Binding-site contacts:
Ligand atom O7 contacts residue GLU305 of chain 14.A at 2.4 Å (salt-bridge).
Ligand atom C5 contacts residue SER284 of chain 29.B at 4.5 Å.
Ligand atom C7 contacts residue GLU305 of chain 14.A at 3.6 Å.
Ligand atom N2 contacts residue GLU305 of chain 14.A at 4.4 Å.
Ligand atom O6 contacts residue ASN318 of chain 29.B at 2.9 Å (h-bond).
Ligand atom C6 contacts residue ASN318 of chain 29.B at 3.2 Å.
Ligand atom O6 contacts residue SER284 of chain 29.B at 2.4 Å (h-bond).
Ligand atom C6 contacts residue SER284 of chain 29.B at 3.4 Å.
Ligand atom O5 contacts residue SER284 of chain 29.B at 4.2 Å.
Ligand atom C8 contacts residue GLU305 of chain 14.A at 4.5 Å.

A small-molecule ligand and the protein it binds are described below.
Small molecule (SMILES): CC(=O)N[C@@H]1[C@@H](O)[C@H](O)[C@@H](CO)O[C@H]1O

Sequence of chain 14.A:
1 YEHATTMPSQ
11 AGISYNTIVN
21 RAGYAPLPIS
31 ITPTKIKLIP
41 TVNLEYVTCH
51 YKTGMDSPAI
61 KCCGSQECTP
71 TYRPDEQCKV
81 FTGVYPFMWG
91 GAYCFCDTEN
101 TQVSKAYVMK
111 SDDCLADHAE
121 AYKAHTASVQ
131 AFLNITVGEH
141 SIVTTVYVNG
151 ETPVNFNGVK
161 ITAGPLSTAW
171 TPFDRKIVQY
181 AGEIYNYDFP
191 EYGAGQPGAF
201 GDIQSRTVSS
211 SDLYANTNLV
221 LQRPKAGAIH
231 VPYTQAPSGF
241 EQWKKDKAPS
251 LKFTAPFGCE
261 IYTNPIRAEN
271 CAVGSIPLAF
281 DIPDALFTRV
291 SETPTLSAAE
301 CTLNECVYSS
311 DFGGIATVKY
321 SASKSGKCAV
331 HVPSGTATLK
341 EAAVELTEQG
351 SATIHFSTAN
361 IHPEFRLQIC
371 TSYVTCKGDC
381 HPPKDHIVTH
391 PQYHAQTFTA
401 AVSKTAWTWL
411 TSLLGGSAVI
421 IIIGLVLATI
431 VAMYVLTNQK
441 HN

Sequence of chain 29.B:
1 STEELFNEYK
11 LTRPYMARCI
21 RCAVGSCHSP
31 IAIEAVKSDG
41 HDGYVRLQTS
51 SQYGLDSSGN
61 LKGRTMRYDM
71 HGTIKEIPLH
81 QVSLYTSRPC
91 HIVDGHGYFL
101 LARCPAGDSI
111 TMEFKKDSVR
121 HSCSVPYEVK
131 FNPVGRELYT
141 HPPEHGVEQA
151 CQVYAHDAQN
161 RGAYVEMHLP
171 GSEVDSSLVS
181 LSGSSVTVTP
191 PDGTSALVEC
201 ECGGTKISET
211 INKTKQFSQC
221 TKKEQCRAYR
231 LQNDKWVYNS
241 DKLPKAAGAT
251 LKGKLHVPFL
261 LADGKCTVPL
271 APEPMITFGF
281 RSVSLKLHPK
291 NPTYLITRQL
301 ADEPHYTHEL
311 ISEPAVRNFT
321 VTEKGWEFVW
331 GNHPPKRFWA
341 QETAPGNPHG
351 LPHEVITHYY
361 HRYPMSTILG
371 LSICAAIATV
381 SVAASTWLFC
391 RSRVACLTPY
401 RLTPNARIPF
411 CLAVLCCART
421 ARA